Sequence of chain 4.A:
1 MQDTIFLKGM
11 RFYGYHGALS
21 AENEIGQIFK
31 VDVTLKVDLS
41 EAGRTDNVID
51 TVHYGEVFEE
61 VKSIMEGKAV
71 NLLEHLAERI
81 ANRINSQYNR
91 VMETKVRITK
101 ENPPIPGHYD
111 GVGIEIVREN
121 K

Sequence of chain 2.A:
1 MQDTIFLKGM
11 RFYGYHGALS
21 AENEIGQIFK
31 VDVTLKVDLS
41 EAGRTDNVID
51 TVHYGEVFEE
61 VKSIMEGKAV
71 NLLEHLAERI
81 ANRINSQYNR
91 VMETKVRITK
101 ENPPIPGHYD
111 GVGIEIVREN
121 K

The small molecule below binds the protein below.
Small molecule (SMILES): Nc1nc2c(c(=O)[nH]1)N=C(CO)CN2

Binding-site contacts:
Ligand atom C2 contacts residue TYR54 of chain 2.A at 3.0 Å (hydrophobic).
Ligand atom C3 contacts residue TYR54 of chain 2.A at 3.2 Å (hydrophobic).
Ligand atom C8 contacts residue TYR54 of chain 2.A at 2.8 Å (hydrophobic).
Ligand atom C8 contacts residue LEU72 of chain 4.A at 3.8 Å (hydrophobic).
Ligand atom N5 contacts residue TYR54 of chain 2.A at 2.4 Å (h-bond).
Ligand atom C11 contacts residue LYS100 of chain 4.A at 3.8 Å.
Ligand atom O8 contacts residue LEU73 of chain 4.A at 2.9 Å (h-bond).
Ligand atom N6 contacts residue GLU74 of chain 4.A at 3.0 Å (salt-bridge).
Ligand atom N4 contacts residue GLY55 of chain 2.A at 3.9 Å.
Ligand atom O8 contacts residue ASN71 of chain 4.A at 4.0 Å.
Ligand atom N6 contacts residue THR51 of chain 2.A at 4.0 Å.
Ligand atom O8 contacts residue TYR54 of chain 2.A at 3.4 Å.
Ligand atom O4 contacts residue LYS100 of chain 4.A at 3.7 Å.
Ligand atom N7 contacts residue GLU74 of chain 4.A at 3.0 Å (salt-bridge).
Ligand atom O8 contacts residue GLU74 of chain 4.A at 3.5 Å (salt-bridge).
Ligand atom O4 contacts residue TYR54 of chain 2.A at 3.0 Å (h-bond).
Ligand atom C10 contacts residue TYR54 of chain 2.A at 3.0 Å (hydrophobic).
Ligand atom N1 contacts residue TYR54 of chain 2.A at 2.8 Å (h-bond).
Ligand atom O4 contacts residue GLU22 of chain 4.A at 2.6 Å (salt-bridge).
Ligand atom O4 contacts residue ALA18 of chain 4.A at 4.0 Å.
Ligand atom C10 contacts residue HIS53 of chain 2.A at 3.9 Å.
Ligand atom N4 contacts residue TYR54 of chain 2.A at 3.2 Å.
Ligand atom C2 contacts residue ALA18 of chain 4.A at 4.0 Å (hydrophobic).
Ligand atom N6 contacts residue VAL52 of chain 2.A at 2.4 Å (h-bond).
Ligand atom N7 contacts residue TYR54 of chain 2.A at 3.1 Å.
Ligand atom C6 contacts residue GLU74 of chain 4.A at 3.7 Å.
Ligand atom C6 contacts residue VAL52 of chain 2.A at 3.1 Å (hydrophobic).
Ligand atom C11 contacts residue ALA18 of chain 4.A at 3.1 Å (hydrophobic).
Ligand atom O8 contacts residue LEU72 of chain 4.A at 3.3 Å.
Ligand atom N6 contacts residue ILE5 of chain 2.A at 3.1 Å.
Ligand atom N6 contacts residue TYR54 of chain 2.A at 3.6 Å.
Ligand atom C6 contacts residue TYR54 of chain 2.A at 3.0 Å (hydrophobic).
Ligand atom C9 contacts residue TYR54 of chain 2.A at 2.7 Å (hydrophobic).
Ligand atom C3 contacts residue HIS53 of chain 2.A at 3.3 Å.
Ligand atom N5 contacts residue HIS53 of chain 2.A at 3.2 Å.
Ligand atom N5 contacts residue VAL52 of chain 2.A at 3.2 Å (h-bond).
Ligand atom N4 contacts residue HIS53 of chain 2.A at 3.3 Å (h-bond).
Ligand atom C8 contacts residue GLU74 of chain 4.A at 3.6 Å.
Ligand atom C11 contacts residue GLU22 of chain 4.A at 3.2 Å.
Ligand atom C11 contacts residue TYR54 of chain 2.A at 3.3 Å (hydrophobic).